Sequence of chain 1.A:
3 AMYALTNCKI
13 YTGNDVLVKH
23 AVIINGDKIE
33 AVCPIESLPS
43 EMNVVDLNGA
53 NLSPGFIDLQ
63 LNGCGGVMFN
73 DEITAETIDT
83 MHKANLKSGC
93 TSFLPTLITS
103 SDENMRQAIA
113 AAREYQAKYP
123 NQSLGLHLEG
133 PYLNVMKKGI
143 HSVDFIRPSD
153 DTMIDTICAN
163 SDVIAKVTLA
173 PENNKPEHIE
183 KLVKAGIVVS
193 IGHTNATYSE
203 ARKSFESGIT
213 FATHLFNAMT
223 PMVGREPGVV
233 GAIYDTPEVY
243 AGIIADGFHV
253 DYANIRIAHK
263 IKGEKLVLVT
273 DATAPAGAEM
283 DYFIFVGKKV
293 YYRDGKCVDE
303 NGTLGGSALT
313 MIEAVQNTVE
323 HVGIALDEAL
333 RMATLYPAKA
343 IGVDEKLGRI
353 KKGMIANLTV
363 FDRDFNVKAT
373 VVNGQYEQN

A protein and the small-molecule ligand that binds it are described below.
Small molecule (SMILES): O=P(O)(O)OC[C@H]1O[C@](O)(CO)[C@@H](O)[C@@H]1O

Sequence of chain 1.C:
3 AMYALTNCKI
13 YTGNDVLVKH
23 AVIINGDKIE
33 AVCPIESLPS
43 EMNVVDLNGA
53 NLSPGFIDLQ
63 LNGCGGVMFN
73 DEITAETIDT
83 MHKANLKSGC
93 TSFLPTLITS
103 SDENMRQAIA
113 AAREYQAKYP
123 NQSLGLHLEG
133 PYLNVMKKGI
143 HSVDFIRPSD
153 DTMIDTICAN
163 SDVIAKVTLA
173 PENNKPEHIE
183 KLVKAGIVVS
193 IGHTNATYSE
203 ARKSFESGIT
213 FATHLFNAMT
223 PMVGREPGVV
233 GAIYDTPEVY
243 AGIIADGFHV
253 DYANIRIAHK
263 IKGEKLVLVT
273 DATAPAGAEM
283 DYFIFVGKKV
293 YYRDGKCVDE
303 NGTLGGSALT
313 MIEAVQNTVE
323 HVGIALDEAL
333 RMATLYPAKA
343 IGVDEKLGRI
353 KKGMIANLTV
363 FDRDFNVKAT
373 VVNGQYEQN

Binding-site contacts:
Ligand atom O1 contacts residue ILE142 of chain 1.A at 3.1 Å (h-bond).
Ligand atom O3 contacts residue ILE142 of chain 1.A at 3.9 Å.
Ligand atom C2 contacts residue NI1 of chain 1.F at 3.9 Å.
Ligand atom O6 contacts residue ARG227 of chain 1.C at 2.9 Å (salt-bridge).
Ligand atom O2 contacts residue ASP273 of chain 1.A at 3.5 Å (salt-bridge).
Ligand atom P contacts residue ARG227 of chain 1.C at 3.2 Å.
Ligand atom C1 contacts residue NI1 of chain 1.F at 3.0 Å.
Ligand atom O5 contacts residue ASN219 of chain 1.A at 3.6 Å.
Ligand atom P contacts residue ASN219 of chain 1.A at 4.0 Å.
Ligand atom O2 contacts residue GLY308 of chain 1.A at 3.8 Å.
Ligand atom O6 contacts residue ASN219 of chain 1.A at 3.3 Å (h-bond).
Ligand atom O2 contacts residue HIS251 of chain 1.A at 3.8 Å.
Ligand atom O4 contacts residue HIS251 of chain 1.A at 2.9 Å (h-bond).
Ligand atom O2P contacts residue ASN219 of chain 1.A at 3.5 Å (h-bond).
Ligand atom C1 contacts residue HIS216 of chain 1.A at 4.0 Å.
Ligand atom C5 contacts residue ASN219 of chain 1.A at 3.4 Å.
Ligand atom O2 contacts residue NI1 of chain 1.F at 3.9 Å.
Ligand atom O3 contacts residue THR305 of chain 1.A at 3.6 Å.
Ligand atom O2P contacts residue PHE218 of chain 1.A at 3.4 Å (h-bond).
Ligand atom C6 contacts residue ASN219 of chain 1.A at 3.8 Å.
Ligand atom O4 contacts residue LEU306 of chain 1.A at 2.9 Å.
Ligand atom O3 contacts residue LEU306 of chain 1.A at 3.0 Å (h-bond).
Ligand atom O5 contacts residue HIS216 of chain 1.A at 3.8 Å.
Ligand atom O3 contacts residue GLY141 of chain 1.A at 3.2 Å.
Ligand atom C2 contacts residue LEU306 of chain 1.A at 3.8 Å (hydrophobic).
Ligand atom C3 contacts residue LEU306 of chain 1.A at 2.6 Å (hydrophobic).
Ligand atom O3P contacts residue ASN219 of chain 1.A at 3.7 Å.
Ligand atom O2P contacts residue ARG227 of chain 1.C at 2.7 Å (salt-bridge).
Ligand atom O1 contacts residue HIS195 of chain 1.A at 3.6 Å.
Ligand atom P contacts residue ALA220 of chain 1.A at 3.7 Å.
Ligand atom C6 contacts residue ALA220 of chain 1.A at 3.5 Å (hydrophobic).
Ligand atom O1 contacts residue NI1 of chain 1.F at 3.9 Å.
Ligand atom O1P contacts residue ARG227 of chain 1.C at 3.5 Å (salt-bridge).
Ligand atom C4 contacts residue LEU306 of chain 1.A at 3.3 Å (hydrophobic).
Ligand atom O6 contacts residue ALA220 of chain 1.A at 3.9 Å.
Ligand atom O3P contacts residue ALA220 of chain 1.A at 2.7 Å (h-bond).
Ligand atom C1 contacts residue HIS195 of chain 1.A at 3.1 Å.
Ligand atom O1 contacts residue HIS143 of chain 1.A at 4.1 Å.
Ligand atom O1 contacts residue LEU306 of chain 1.A at 4.0 Å.
Ligand atom O1 contacts residue GLY141 of chain 1.A at 3.7 Å.